Binding-site contacts:
Ligand atom O7 contacts residue ASN616 of chain 1.B at 3.0 Å (h-bond).
Ligand atom C1 contacts residue THR618 of chain 1.B at 4.5 Å.
Ligand atom C1 contacts residue ASN616 of chain 1.B at 1.5 Å.
Ligand atom O5 contacts residue ASN616 of chain 1.B at 2.4 Å (h-bond).
Ligand atom C3 contacts residue ASN616 of chain 1.B at 3.9 Å.
Ligand atom C2 contacts residue ASN616 of chain 1.B at 2.5 Å.
Ligand atom C4 contacts residue ASN616 of chain 1.B at 4.3 Å.
Ligand atom O6 contacts residue THR618 of chain 1.B at 4.2 Å.
Ligand atom C8 contacts residue GLN644 of chain 1.B at 3.8 Å.
Ligand atom C7 contacts residue ASN616 of chain 1.B at 3.2 Å.
Ligand atom N2 contacts residue ASN616 of chain 1.B at 3.0 Å (h-bond).
Ligand atom C8 contacts residue ASN616 of chain 1.B at 4.4 Å.
Ligand atom C5 contacts residue ASN616 of chain 1.B at 3.8 Å.
Ligand atom O5 contacts residue THR618 of chain 1.B at 4.0 Å.

The protein below binds the small molecule below.
Small molecule (SMILES): CC(=O)N[C@@H]1[C@@H](O)[C@H](O)[C@@H](CO)O[C@H]1O

Sequence of chain 1.B:
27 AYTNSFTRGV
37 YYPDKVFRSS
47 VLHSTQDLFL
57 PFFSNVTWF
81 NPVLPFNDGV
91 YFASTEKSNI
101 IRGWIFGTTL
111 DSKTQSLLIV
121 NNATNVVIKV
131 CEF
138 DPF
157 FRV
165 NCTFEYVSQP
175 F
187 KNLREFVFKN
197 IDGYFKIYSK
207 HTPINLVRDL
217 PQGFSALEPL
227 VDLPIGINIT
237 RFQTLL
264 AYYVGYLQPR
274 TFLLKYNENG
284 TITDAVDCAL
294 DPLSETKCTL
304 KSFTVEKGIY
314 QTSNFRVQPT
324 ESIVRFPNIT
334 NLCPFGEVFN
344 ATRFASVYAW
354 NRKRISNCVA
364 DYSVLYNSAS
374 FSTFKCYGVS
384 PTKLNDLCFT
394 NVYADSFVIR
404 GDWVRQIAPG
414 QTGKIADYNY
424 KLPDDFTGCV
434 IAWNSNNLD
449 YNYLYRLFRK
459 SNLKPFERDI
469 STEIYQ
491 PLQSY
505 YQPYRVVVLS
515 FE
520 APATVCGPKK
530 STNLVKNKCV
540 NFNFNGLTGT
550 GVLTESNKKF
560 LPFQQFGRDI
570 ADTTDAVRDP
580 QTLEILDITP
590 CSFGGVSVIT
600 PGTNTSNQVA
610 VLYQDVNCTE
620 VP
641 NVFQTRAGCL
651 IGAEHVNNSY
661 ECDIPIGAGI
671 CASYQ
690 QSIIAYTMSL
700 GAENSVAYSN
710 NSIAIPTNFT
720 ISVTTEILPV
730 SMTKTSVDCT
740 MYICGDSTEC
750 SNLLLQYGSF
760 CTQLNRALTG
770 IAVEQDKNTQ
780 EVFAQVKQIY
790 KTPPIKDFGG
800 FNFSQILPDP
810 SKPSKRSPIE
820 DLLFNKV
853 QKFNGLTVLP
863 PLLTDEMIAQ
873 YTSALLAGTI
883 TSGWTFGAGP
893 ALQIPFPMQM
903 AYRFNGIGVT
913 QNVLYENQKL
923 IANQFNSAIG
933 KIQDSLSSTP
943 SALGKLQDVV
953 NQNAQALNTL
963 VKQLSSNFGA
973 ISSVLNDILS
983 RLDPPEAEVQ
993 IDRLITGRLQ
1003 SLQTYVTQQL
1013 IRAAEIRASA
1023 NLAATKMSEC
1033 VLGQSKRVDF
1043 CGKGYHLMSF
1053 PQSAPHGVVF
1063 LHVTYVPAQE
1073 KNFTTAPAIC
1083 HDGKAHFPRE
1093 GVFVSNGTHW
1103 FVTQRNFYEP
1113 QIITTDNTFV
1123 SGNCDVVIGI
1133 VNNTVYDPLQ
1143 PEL